Binding-site contacts:
Ligand atom C7 contacts residue ILE30 of chain 3.C at 3.8 Å (hydrophobic).
Ligand atom C8 contacts residue ILE30 of chain 3.C at 3.9 Å (hydrophobic).
Ligand atom O7 contacts residue ILE30 of chain 3.C at 3.9 Å.
Ligand atom C1 contacts residue ASN333 of chain 3.C at 1.4 Å.
Ligand atom C3 contacts residue ASN333 of chain 3.C at 3.9 Å.
Ligand atom C5 contacts residue ASN333 of chain 3.C at 3.7 Å.
Ligand atom N2 contacts residue ASN333 of chain 3.C at 3.0 Å (h-bond).
Ligand atom N2 contacts residue ILE30 of chain 3.C at 4.1 Å.
Ligand atom C7 contacts residue ASN333 of chain 3.C at 3.8 Å.
Ligand atom C2 contacts residue ASN333 of chain 3.C at 2.5 Å.
Ligand atom O5 contacts residue ASN333 of chain 3.C at 2.4 Å (h-bond).
Ligand atom O7 contacts residue ASN333 of chain 3.C at 3.9 Å.
Ligand atom C4 contacts residue ASN333 of chain 3.C at 4.3 Å.

The small molecule below binds the protein below.
Small molecule (SMILES): CC(=O)N[C@H]1[C@H](O[C@H]2[C@H](O)[C@@H](NC(C)=O)CO[C@@H]2CO)O[C@H](CO)[C@@H](O)[C@@H]1O

Sequence of chain 3.C:
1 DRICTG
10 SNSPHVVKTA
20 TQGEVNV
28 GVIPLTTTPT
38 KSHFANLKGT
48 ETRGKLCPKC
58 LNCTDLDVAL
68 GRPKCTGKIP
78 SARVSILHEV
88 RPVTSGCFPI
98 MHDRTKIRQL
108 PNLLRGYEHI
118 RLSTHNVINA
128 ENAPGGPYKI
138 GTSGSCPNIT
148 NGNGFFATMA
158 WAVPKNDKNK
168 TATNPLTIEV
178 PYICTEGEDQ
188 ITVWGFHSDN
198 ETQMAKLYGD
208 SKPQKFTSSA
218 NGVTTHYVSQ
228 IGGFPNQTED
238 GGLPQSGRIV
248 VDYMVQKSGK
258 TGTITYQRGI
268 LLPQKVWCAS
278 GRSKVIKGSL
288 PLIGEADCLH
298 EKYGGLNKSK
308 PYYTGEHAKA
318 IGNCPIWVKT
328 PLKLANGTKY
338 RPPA